Binding-site contacts:
Ligand atom N2 contacts residue HIS1098 of chain 1.A at 4.3 Å.
Ligand atom C1 contacts residue THR1097 of chain 1.A at 4.1 Å.
Ligand atom O7 contacts residue ASN1095 of chain 1.A at 4.0 Å.
Ligand atom C5 contacts residue PHE1100 of chain 1.A at 3.8 Å (hydrophobic).
Ligand atom O7 contacts residue HIS1098 of chain 1.A at 3.8 Å.
Ligand atom O5 contacts residue PHE1100 of chain 1.A at 3.6 Å.
Ligand atom C8 contacts residue ASN1095 of chain 1.A at 4.3 Å.
Ligand atom C6 contacts residue PHE1100 of chain 1.A at 3.5 Å (hydrophobic).
Ligand atom C1 contacts residue PHE1100 of chain 1.A at 4.4 Å (hydrophobic).
Ligand atom C3 contacts residue HIS1098 of chain 1.A at 4.2 Å.
Ligand atom C7 contacts residue ASN1095 of chain 1.A at 3.7 Å.
Ligand atom O4 contacts residue HIS1098 of chain 1.A at 3.6 Å.
Ligand atom O5 contacts residue ASN1095 of chain 1.A at 2.4 Å (h-bond).
Ligand atom C2 contacts residue ASN1095 of chain 1.A at 2.5 Å.
Ligand atom C8 contacts residue HIS1098 of chain 1.A at 3.6 Å.
Ligand atom C3 contacts residue ASN1095 of chain 1.A at 3.8 Å.
Ligand atom C3 contacts residue THR1097 of chain 1.A at 4.1 Å.
Ligand atom C1 contacts residue ASN1095 of chain 1.A at 1.4 Å.
Ligand atom C4 contacts residue HIS1098 of chain 1.A at 4.0 Å.
Ligand atom N2 contacts residue THR1097 of chain 1.A at 3.7 Å.
Ligand atom C1 contacts residue HIS1098 of chain 1.A at 4.5 Å.
Ligand atom O5 contacts residue HIS1098 of chain 1.A at 4.4 Å.
Ligand atom C5 contacts residue ASN1095 of chain 1.A at 3.7 Å.
Ligand atom C4 contacts residue ASN1095 of chain 1.A at 4.2 Å.
Ligand atom C2 contacts residue THR1097 of chain 1.A at 4.2 Å.
Ligand atom C5 contacts residue HIS1098 of chain 1.A at 3.5 Å.
Ligand atom N2 contacts residue ASN1095 of chain 1.A at 2.9 Å (h-bond).
Ligand atom C6 contacts residue HIS1098 of chain 1.A at 4.2 Å.
Ligand atom C7 contacts residue HIS1098 of chain 1.A at 3.7 Å.

This small molecule binds to this protein.
Small molecule (SMILES): CC(=O)N[C@H]1[C@H](O[C@H]2[C@H](O)[C@@H](NC(C)=O)CO[C@@H]2CO)O[C@H](CO)[C@@H](O)[C@@H]1O

Sequence of chain 1.A:
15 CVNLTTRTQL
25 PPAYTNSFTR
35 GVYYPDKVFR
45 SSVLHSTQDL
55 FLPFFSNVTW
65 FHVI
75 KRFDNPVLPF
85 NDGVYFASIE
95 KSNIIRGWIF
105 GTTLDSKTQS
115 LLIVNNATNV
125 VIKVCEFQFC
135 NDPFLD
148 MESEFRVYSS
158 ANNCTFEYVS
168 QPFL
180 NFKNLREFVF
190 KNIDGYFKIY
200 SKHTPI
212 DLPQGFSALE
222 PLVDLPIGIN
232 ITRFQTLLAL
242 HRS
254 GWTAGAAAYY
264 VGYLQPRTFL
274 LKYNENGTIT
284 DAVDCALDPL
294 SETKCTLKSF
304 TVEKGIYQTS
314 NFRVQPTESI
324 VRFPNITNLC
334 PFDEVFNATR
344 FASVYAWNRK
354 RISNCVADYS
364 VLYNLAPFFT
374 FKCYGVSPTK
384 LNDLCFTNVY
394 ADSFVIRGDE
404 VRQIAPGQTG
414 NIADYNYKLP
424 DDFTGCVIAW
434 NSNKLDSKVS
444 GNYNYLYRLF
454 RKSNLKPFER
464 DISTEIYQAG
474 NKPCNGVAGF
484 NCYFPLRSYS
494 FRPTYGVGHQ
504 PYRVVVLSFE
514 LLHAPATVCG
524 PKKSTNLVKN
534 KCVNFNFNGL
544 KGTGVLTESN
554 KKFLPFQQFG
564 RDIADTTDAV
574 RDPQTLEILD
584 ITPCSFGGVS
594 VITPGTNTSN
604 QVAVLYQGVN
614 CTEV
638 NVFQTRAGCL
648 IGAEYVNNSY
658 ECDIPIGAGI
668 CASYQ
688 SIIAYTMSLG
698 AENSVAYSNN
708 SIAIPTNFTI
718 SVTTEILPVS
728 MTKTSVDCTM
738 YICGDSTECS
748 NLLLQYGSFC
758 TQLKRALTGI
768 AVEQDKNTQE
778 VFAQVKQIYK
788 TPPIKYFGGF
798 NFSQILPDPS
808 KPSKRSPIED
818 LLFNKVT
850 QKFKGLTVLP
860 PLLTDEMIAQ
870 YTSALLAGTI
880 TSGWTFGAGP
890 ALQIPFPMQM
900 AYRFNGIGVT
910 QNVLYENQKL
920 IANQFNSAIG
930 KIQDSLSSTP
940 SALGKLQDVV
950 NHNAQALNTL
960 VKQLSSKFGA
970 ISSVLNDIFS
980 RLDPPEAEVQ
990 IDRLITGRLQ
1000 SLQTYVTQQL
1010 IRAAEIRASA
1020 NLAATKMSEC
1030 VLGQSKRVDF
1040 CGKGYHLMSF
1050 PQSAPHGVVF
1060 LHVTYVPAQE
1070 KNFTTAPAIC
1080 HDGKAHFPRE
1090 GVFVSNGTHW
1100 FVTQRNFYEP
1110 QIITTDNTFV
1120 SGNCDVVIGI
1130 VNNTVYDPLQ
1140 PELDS